Sequence of chain 1.B:
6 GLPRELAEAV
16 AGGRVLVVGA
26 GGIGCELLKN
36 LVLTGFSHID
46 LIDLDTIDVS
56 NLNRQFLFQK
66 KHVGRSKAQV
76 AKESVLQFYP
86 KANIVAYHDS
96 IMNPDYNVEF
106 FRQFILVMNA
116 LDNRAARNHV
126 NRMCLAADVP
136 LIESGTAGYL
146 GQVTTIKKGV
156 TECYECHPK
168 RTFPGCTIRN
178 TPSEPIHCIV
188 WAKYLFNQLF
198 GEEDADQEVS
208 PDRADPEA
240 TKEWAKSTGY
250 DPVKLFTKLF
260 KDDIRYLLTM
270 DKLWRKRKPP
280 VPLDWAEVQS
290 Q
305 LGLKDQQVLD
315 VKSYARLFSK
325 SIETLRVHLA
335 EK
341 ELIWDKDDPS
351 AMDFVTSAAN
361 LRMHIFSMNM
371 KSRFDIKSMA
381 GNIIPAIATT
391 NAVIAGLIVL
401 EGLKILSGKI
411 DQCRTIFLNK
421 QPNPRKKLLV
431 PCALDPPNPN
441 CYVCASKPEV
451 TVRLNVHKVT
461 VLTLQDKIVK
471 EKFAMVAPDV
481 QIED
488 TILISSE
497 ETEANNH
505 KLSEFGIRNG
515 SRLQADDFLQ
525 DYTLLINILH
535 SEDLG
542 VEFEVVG

A protein and the small-molecule ligand that binds it are described below.
Small molecule (SMILES): NS(=O)(=O)OC[C@H]1C[C@@H](Nc2ncncc2C(=O)c2cc([C@@H]3OCCc4ccccc43)cs2)C[C@@H]1O

Binding-site contacts:
Ligand atom C30 contacts residue GLY97 of chain 1.C at 3.6 Å.
Ligand atom C7 contacts residue ILE96 of chain 1.B at 3.6 Å (hydrophobic).
Ligand atom O36 contacts residue ASP117 of chain 1.B at 3.5 Å (salt-bridge).
Ligand atom C20 contacts residue SER95 of chain 1.B at 3.5 Å.
Ligand atom C5 contacts residue ASP94 of chain 1.B at 3.7 Å.
Ligand atom S33 contacts residue GLY97 of chain 1.C at 2.6 Å.
Ligand atom C26 contacts residue ASP48 of chain 1.B at 3.7 Å.
Ligand atom O21 contacts residue SER95 of chain 1.B at 2.6 Å (h-bond).
Ligand atom N4 contacts residue LEU49 of chain 1.B at 3.5 Å (h-bond).
Ligand atom C7 contacts residue SER95 of chain 1.B at 3.4 Å.
Ligand atom O35 contacts residue GLY97 of chain 1.C at 3.1 Å.
Ligand atom C3 contacts residue LEU49 of chain 1.B at 3.5 Å (hydrophobic).
Ligand atom C14 contacts residue MET97 of chain 1.B at 3.2 Å (hydrophobic).
Ligand atom O21 contacts residue MET97 of chain 1.B at 3.6 Å.
Ligand atom O32 contacts residue ASP48 of chain 1.B at 2.6 Å (salt-bridge).
Ligand atom C28 contacts residue LYS72 of chain 1.B at 3.7 Å.
Ligand atom C27 contacts residue ASP48 of chain 1.B at 3.5 Å.
Ligand atom C1 contacts residue ASP48 of chain 1.B at 3.3 Å.
Ligand atom C29 contacts residue ASP48 of chain 1.B at 3.6 Å.
Ligand atom O36 contacts residue SO41 of chain 1.D at 3.6 Å.
Ligand atom S15 contacts residue ASN118 of chain 1.B at 3.4 Å (h-bond).
Ligand atom N34 contacts residue GLY97 of chain 1.C at 1.3 Å.
Ligand atom O35 contacts residue GLY27 of chain 1.B at 3.0 Å (h-bond).
Ligand atom N4 contacts residue ASP48 of chain 1.B at 3.5 Å.
Ligand atom C30 contacts residue ALA115 of chain 1.B at 3.6 Å (hydrophobic).
Ligand atom O31 contacts residue GLY26 of chain 1.B at 3.5 Å.
Ligand atom O10 contacts residue ASP117 of chain 1.B at 3.7 Å.
Ligand atom N6 contacts residue ILE96 of chain 1.B at 2.8 Å (h-bond).
Ligand atom N34 contacts residue ASP117 of chain 1.B at 3.8 Å.
Ligand atom O31 contacts residue GLY97 of chain 1.C at 3.0 Å.
Ligand atom C28 contacts residue ASP48 of chain 1.B at 3.4 Å.
Ligand atom C16 contacts residue SER95 of chain 1.B at 3.7 Å.
Ligand atom C12 contacts residue SER95 of chain 1.B at 3.4 Å.
Ligand atom O35 contacts residue GLN60 of chain 1.B at 3.5 Å (h-bond).
Ligand atom O10 contacts residue ASN118 of chain 1.B at 3.2 Å (h-bond).
Ligand atom N2 contacts residue LEU49 of chain 1.B at 3.5 Å.
Ligand atom C5 contacts residue ILE96 of chain 1.B at 3.7 Å (hydrophobic).
Ligand atom O32 contacts residue LYS72 of chain 1.B at 2.8 Å (salt-bridge).
Ligand atom N6 contacts residue SER95 of chain 1.B at 3.3 Å.
Ligand atom C13 contacts residue MET97 of chain 1.B at 3.6 Å (hydrophobic).

Sequence of chain 1.C:
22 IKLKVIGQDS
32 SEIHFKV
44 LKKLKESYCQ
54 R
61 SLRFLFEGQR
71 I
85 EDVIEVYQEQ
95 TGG